Binding-site contacts:
Ligand atom C6' contacts residue THR252 of chain 1.D at 3.3 Å.
Ligand atom O3' contacts residue PRO348 of chain 1.D at 3.4 Å.
Ligand atom N1 contacts residue HIS593 of chain 1.D at 3.5 Å.
Ligand atom N3 contacts residue HIS593 of chain 1.D at 3.3 Å.
Ligand atom O4' contacts residue PHE386 of chain 1.D at 3.4 Å.
Ligand atom O4 contacts residue ARG596 of chain 1.D at 3.0 Å (salt-bridge).
Ligand atom O4 contacts residue LEU558 of chain 1.D at 3.4 Å.
Ligand atom O3' contacts residue HIS612 of chain 1.D at 3.1 Å (h-bond).
Ligand atom C5' contacts residue THR613 of chain 1.D at 3.3 Å.
Ligand atom C6' contacts residue LEU255 of chain 1.D at 3.6 Å (hydrophobic).
Ligand atom O4 contacts residue ALA588 of chain 1.D at 3.1 Å (h-bond).
Ligand atom C8' contacts residue CYS609 of chain 1.D at 3.5 Å (hydrophobic).
Ligand atom C5 contacts residue HIS593 of chain 1.D at 3.3 Å.
Ligand atom PA contacts residue GLN531 of chain 1.D at 3.6 Å.
Ligand atom O2B contacts residue HIS612 of chain 1.D at 3.0 Å (h-bond).
Ligand atom C2B contacts residue LYS590 of chain 1.D at 3.5 Å.
Ligand atom C3' contacts residue HIS612 of chain 1.D at 3.4 Å.
Ligand atom O1' contacts residue THR613 of chain 1.D at 3.0 Å (h-bond).
Ligand atom O2 contacts residue ALA588 of chain 1.D at 3.4 Å (h-bond).
Ligand atom O1B contacts residue LYS534 of chain 1.D at 2.9 Å (salt-bridge).
Ligand atom C4 contacts residue VAL587 of chain 1.D at 3.5 Å (hydrophobic).
Ligand atom O2B contacts residue THR613 of chain 1.D at 2.5 Å (h-bond).
Ligand atom O3B contacts residue LYS590 of chain 1.D at 2.6 Å (salt-bridge).
Ligand atom O6' contacts residue THR252 of chain 1.D at 2.5 Å (h-bond).
Ligand atom C2B contacts residue ASP617 of chain 1.D at 3.5 Å.
Ligand atom C6 contacts residue HIS593 of chain 1.D at 3.5 Å.
Ligand atom N3 contacts residue ALA588 of chain 1.D at 2.8 Å (h-bond).
Ligand atom O2' contacts residue LYS590 of chain 1.D at 2.5 Å (salt-bridge).
Ligand atom N3 contacts residue VAL587 of chain 1.D at 3.5 Å.
Ligand atom O4 contacts residue VAL587 of chain 1.D at 3.5 Å.
Ligand atom C4 contacts residue HIS593 of chain 1.D at 3.3 Å.
Ligand atom C2 contacts residue ALA588 of chain 1.D at 3.5 Å (hydrophobic).
Ligand atom O2' contacts residue ASP617 of chain 1.D at 2.7 Å (salt-bridge).
Ligand atom O2B contacts residue THR614 of chain 1.D at 3.3 Å (h-bond).
Ligand atom O2' contacts residue HIS593 of chain 1.D at 3.1 Å.
Ligand atom O2A contacts residue GLN531 of chain 1.D at 2.7 Å (h-bond).
Ligand atom O7' contacts residue HIS190 of chain 1.D at 2.9 Å (h-bond).
Ligand atom C4' contacts residue LEU345 of chain 1.D at 3.6 Å (hydrophobic).
Ligand atom N2' contacts residue HIS612 of chain 1.D at 2.9 Å (h-bond).
Ligand atom O4' contacts residue LEU345 of chain 1.D at 2.7 Å (h-bond).

Sequence of chain 1.D:
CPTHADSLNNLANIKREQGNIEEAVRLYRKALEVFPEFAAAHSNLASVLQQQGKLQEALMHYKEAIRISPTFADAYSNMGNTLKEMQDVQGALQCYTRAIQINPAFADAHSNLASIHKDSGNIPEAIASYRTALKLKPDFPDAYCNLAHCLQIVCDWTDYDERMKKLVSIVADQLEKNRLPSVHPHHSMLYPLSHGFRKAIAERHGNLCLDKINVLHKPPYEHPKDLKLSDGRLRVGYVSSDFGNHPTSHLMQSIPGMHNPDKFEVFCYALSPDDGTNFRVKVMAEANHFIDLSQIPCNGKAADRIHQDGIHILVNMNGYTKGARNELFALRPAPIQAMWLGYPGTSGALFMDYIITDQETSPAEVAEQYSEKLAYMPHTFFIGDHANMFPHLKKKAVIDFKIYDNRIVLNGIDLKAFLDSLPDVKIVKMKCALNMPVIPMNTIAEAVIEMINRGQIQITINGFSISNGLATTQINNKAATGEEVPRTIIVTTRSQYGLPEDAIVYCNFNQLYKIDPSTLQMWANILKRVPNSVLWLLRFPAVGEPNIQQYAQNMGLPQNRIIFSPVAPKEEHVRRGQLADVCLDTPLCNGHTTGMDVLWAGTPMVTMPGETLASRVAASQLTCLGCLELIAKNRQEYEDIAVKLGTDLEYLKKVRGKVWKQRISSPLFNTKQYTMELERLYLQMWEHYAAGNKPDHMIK

A protein and the small-molecule ligand that binds it are described below.
Small molecule (SMILES): CC(=O)N[C@@H]1[C@@H](O)[C@H](O)[C@@H](CO)S[C@@H]1OP(=O)(O)OP(=O)(O)OC[C@H]1O[C@@H](n2ccc(=O)[nH]c2=O)[C@H](O)[C@@H]1O